Sequence of chain 1.C:
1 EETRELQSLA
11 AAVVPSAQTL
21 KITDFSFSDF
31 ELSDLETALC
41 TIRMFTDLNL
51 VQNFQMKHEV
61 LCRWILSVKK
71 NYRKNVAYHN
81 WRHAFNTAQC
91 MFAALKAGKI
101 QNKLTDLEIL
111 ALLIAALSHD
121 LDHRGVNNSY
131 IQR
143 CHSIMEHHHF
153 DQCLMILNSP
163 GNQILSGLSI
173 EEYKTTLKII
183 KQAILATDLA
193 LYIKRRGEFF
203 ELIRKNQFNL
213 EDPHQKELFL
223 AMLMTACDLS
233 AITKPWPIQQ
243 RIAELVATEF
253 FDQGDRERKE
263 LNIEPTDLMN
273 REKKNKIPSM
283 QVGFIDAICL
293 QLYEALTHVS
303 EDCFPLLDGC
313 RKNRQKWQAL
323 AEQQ

The protein below binds the small molecule below.
Small molecule (SMILES): CCCc1nn(C)c2c(=O)[nH]c(-c3cc(S(=O)(=O)N4CCN(C)CC4)ccc3OCC)nc12

Binding-site contacts:
Ligand atom N26 contacts residue PHE286 of chain 1.C at 3.7 Å.
Ligand atom N22 contacts residue PHE286 of chain 1.C at 3.6 Å.
Ligand atom C34 contacts residue ASN127 of chain 1.C at 3.5 Å.
Ligand atom C23 contacts residue GLN283 of chain 1.C at 3.7 Å.
Ligand atom C21 contacts residue PHE286 of chain 1.C at 3.9 Å (hydrophobic).
Ligand atom C20 contacts residue LEU191 of chain 1.C at 3.6 Å (hydrophobic).
Ligand atom N14 contacts residue ILE131 of chain 1.C at 3.6 Å.
Ligand atom C20 contacts residue ASN128 of chain 1.C at 3.9 Å.
Ligand atom N17 contacts residue ASN128 of chain 1.C at 3.8 Å.
Ligand atom C15 contacts residue ILE131 of chain 1.C at 3.2 Å (hydrophobic).
Ligand atom C2 contacts residue GLN283 of chain 1.C at 3.2 Å.
Ligand atom C6 contacts residue MET282 of chain 1.C at 3.9 Å (hydrophobic).
Ligand atom C4 contacts residue PHE252 of chain 1.C at 3.6 Å (hydrophobic).
Ligand atom C1 contacts residue ILE279 of chain 1.C at 3.8 Å (hydrophobic).
Ligand atom O27 contacts residue PHE286 of chain 1.C at 3.9 Å.
Ligand atom C6 contacts residue LEU270 of chain 1.C at 3.4 Å (hydrophobic).
Ligand atom C1 contacts residue ALA245 of chain 1.C at 3.7 Å (hydrophobic).
Ligand atom O27 contacts residue GLN283 of chain 1.C at 3.2 Å (h-bond).
Ligand atom C4 contacts residue GLN283 of chain 1.C at 3.3 Å.
Ligand atom C9 contacts residue GLN283 of chain 1.C at 3.6 Å.
Ligand atom N22 contacts residue GLN283 of chain 1.C at 2.8 Å (h-bond).
Ligand atom O3 contacts residue GLN283 of chain 1.C at 3.1 Å (h-bond).
Ligand atom C25 contacts residue PHE286 of chain 1.C at 3.4 Å (hydrophobic).
Ligand atom C8 contacts residue PHE286 of chain 1.C at 3.5 Å (hydrophobic).
Ligand atom C31 contacts residue ALA233 of chain 1.C at 3.8 Å (hydrophobic).
Ligand atom C16 contacts residue TYR130 of chain 1.C at 3.7 Å (hydrophobic).
Ligand atom C19 contacts residue LEU270 of chain 1.C at 3.3 Å (hydrophobic).
Ligand atom C15 contacts residue TYR130 of chain 1.C at 3.2 Å (hydrophobic).
Ligand atom C31 contacts residue TYR78 of chain 1.C at 3.6 Å (hydrophobic).
Ligand atom C30 contacts residue PHE286 of chain 1.C at 3.7 Å (hydrophobic).
Ligand atom O11 contacts residue ILE131 of chain 1.C at 3.8 Å.
Ligand atom C1 contacts residue GLN283 of chain 1.C at 3.7 Å.
Ligand atom N17 contacts residue TYR130 of chain 1.C at 3.7 Å.
Ligand atom C5 contacts residue MET282 of chain 1.C at 3.9 Å (hydrophobic).
Ligand atom C21 contacts residue GLN283 of chain 1.C at 3.6 Å.
Ligand atom C5 contacts residue LEU270 of chain 1.C at 3.4 Å (hydrophobic).
Ligand atom C23 contacts residue PHE286 of chain 1.C at 3.5 Å (hydrophobic).
Ligand atom O12 contacts residue PHE286 of chain 1.C at 3.2 Å.
Ligand atom C24 contacts residue PHE286 of chain 1.C at 3.5 Å (hydrophobic).
Ligand atom O3 contacts residue PHE252 of chain 1.C at 3.6 Å.